Sequence of chain 1.A:
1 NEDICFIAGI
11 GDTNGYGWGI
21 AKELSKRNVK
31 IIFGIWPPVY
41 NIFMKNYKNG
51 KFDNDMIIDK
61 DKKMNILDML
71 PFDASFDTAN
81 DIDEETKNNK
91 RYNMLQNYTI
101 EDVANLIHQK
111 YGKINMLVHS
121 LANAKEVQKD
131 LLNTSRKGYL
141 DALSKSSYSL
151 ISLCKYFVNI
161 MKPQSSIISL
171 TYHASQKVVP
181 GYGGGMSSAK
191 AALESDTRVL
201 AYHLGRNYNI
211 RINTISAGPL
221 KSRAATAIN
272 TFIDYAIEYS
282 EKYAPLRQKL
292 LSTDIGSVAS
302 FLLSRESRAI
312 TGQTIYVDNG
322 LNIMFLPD

This protein binds this small molecule.
Small molecule (SMILES): Oc1cc(Cl)ccc1Oc1ccc(Cl)cc1Cl

Binding-site contacts:
Ligand atom C8 contacts residue NAD1 of chain 1.D at 4.0 Å.
Ligand atom CL15 contacts residue ALA124 of chain 1.A at 3.0 Å.
Ligand atom C4 contacts residue ILE228 of chain 1.A at 3.7 Å (hydrophobic).
Ligand atom CL16 contacts residue NAD1 of chain 1.D at 3.6 Å.
Ligand atom C5 contacts residue NAD1 of chain 1.D at 3.8 Å.
Ligand atom C1 contacts residue TYR182 of chain 1.A at 3.4 Å (hydrophobic).
Ligand atom C3 contacts residue ALA225 of chain 1.A at 3.8 Å (hydrophobic).
Ligand atom CL15 contacts residue ASN123 of chain 1.A at 3.6 Å.
Ligand atom C6 contacts residue NAD1 of chain 1.D at 3.5 Å.
Ligand atom CL14 contacts residue NAD1 of chain 1.D at 4.0 Å.
Ligand atom C4 contacts residue ALA225 of chain 1.A at 3.7 Å (hydrophobic).
Ligand atom C10 contacts residue ASN123 of chain 1.A at 4.0 Å.
Ligand atom O17 contacts residue TYR182 of chain 1.A at 2.5 Å (h-bond).
Ligand atom CL16 contacts residue ALA224 of chain 1.A at 3.5 Å.
Ligand atom C10 contacts residue ALA224 of chain 1.A at 3.9 Å (hydrophobic).
Ligand atom C9 contacts residue ALA122 of chain 1.A at 3.6 Å (hydrophobic).
Ligand atom C6 contacts residue TYR182 of chain 1.A at 3.4 Å (hydrophobic).
Ligand atom C8 contacts residue ALA224 of chain 1.A at 4.2 Å (hydrophobic).
Ligand atom C12 contacts residue MET186 of chain 1.A at 3.9 Å (hydrophobic).
Ligand atom C3 contacts residue NAD1 of chain 1.D at 3.5 Å.
Ligand atom C1 contacts residue NAD1 of chain 1.D at 3.4 Å.
Ligand atom CL15 contacts residue VAL127 of chain 1.A at 4.2 Å.
Ligand atom CL14 contacts residue TYR172 of chain 1.A at 3.5 Å.
Ligand atom C2 contacts residue NAD1 of chain 1.D at 3.6 Å.
Ligand atom C12 contacts residue VAL127 of chain 1.A at 3.9 Å (hydrophobic).
Ligand atom C9 contacts residue ALA224 of chain 1.A at 3.6 Å (hydrophobic).
Ligand atom O17 contacts residue TYR172 of chain 1.A at 4.2 Å.
Ligand atom O7 contacts residue NAD1 of chain 1.D at 3.3 Å (h-bond).
Ligand atom C3 contacts residue ILE228 of chain 1.A at 3.6 Å (hydrophobic).
Ligand atom CL16 contacts residue ALA122 of chain 1.A at 3.6 Å.
Ligand atom CL14 contacts residue PHE273 of chain 1.A at 3.8 Å.
Ligand atom C13 contacts residue ILE228 of chain 1.A at 3.9 Å (hydrophobic).
Ligand atom C4 contacts residue NAD1 of chain 1.D at 3.5 Å.
Ligand atom C2 contacts residue ILE228 of chain 1.A at 4.1 Å (hydrophobic).
Ligand atom C11 contacts residue ALA122 of chain 1.A at 4.3 Å (hydrophobic).
Ligand atom C10 contacts residue ALA122 of chain 1.A at 3.2 Å (hydrophobic).
Ligand atom O17 contacts residue LYS190 of chain 1.A at 4.0 Å.
Ligand atom C2 contacts residue TYR182 of chain 1.A at 4.2 Å (hydrophobic).
Ligand atom O17 contacts residue NAD1 of chain 1.D at 2.6 Å (h-bond).
Ligand atom C1 contacts residue TYR172 of chain 1.A at 3.8 Å (hydrophobic).